Binding-site contacts:
Ligand atom O3 contacts residue ARG109 of chain 1.B at 3.6 Å (salt-bridge).
Ligand atom C2 contacts residue ASN112 of chain 1.B at 2.4 Å.
Ligand atom C7 contacts residue ARG109 of chain 1.B at 3.7 Å.
Ligand atom C7 contacts residue ASN112 of chain 1.B at 3.5 Å.
Ligand atom C3 contacts residue ASN112 of chain 1.B at 3.8 Å.
Ligand atom O7 contacts residue ASN112 of chain 1.B at 3.7 Å.
Ligand atom C4 contacts residue ASN112 of chain 1.B at 4.2 Å.
Ligand atom C8 contacts residue ARG109 of chain 1.B at 3.4 Å.
Ligand atom C8 contacts residue ILE110 of chain 1.B at 4.2 Å (hydrophobic).
Ligand atom N2 contacts residue ARG109 of chain 1.B at 3.3 Å (salt-bridge).
Ligand atom O5 contacts residue ASN112 of chain 1.B at 2.3 Å (h-bond).
Ligand atom C8 contacts residue ASN112 of chain 1.B at 4.4 Å.
Ligand atom C3 contacts residue ARG109 of chain 1.B at 4.2 Å.
Ligand atom C8 contacts residue PRO111 of chain 1.B at 4.3 Å (hydrophobic).
Ligand atom N2 contacts residue ASN112 of chain 1.B at 3.0 Å (h-bond).
Ligand atom C5 contacts residue ASN112 of chain 1.B at 3.6 Å.
Ligand atom C2 contacts residue ARG109 of chain 1.B at 4.3 Å.
Ligand atom O7 contacts residue ARG109 of chain 1.B at 4.5 Å.
Ligand atom C1 contacts residue ASN112 of chain 1.B at 1.4 Å.

Sequence of chain 1.B:
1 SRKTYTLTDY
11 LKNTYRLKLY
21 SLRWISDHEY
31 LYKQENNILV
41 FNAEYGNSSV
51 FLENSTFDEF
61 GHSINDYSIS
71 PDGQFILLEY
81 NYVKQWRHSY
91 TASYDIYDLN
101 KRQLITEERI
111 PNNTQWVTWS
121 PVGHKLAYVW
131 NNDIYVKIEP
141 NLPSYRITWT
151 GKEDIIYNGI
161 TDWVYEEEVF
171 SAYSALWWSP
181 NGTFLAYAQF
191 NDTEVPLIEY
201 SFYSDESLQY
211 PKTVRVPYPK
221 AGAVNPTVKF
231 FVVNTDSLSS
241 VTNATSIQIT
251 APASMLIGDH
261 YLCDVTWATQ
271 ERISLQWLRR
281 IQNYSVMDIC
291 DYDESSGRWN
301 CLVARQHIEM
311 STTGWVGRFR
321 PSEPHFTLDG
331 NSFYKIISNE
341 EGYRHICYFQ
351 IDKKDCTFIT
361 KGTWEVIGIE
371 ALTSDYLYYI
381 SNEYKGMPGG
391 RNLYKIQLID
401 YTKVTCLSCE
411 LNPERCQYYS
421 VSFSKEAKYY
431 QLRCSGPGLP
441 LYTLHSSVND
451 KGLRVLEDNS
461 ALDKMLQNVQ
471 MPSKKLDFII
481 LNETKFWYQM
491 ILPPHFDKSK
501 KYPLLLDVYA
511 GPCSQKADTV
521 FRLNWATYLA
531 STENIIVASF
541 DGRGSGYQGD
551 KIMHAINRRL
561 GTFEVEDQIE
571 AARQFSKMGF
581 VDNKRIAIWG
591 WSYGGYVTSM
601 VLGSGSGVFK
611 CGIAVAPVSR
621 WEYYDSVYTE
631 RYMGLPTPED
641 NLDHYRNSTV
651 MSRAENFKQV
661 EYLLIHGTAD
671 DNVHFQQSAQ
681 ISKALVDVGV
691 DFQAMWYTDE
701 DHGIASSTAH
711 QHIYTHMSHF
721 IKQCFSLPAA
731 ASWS

This protein binds this small molecule.
Small molecule (SMILES): CC(=O)N[C@@H]1[C@@H](O)[C@H](O)[C@@H](CO)O[C@H]1O